Sequence of chain 1.B:
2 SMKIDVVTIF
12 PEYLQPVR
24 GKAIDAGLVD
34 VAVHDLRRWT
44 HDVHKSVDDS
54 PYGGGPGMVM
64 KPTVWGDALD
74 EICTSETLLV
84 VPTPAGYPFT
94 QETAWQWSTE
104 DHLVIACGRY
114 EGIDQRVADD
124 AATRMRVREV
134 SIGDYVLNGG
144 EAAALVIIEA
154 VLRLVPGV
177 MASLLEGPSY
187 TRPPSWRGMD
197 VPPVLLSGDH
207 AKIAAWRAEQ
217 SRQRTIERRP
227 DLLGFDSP

The small molecule below binds the protein below.
Small molecule (SMILES): COc1cccc(COC(=O)c2cn[nH]c2)c1

Binding-site contacts:
Ligand atom N12 contacts residue PRO87 of chain 1.B at 4.0 Å.
Ligand atom C04 contacts residue PRO85 of chain 1.B at 3.6 Å (hydrophobic).
Ligand atom C17 contacts residue GLY115 of chain 1.B at 3.8 Å.
Ligand atom N12 contacts residue SER134 of chain 1.B at 3.4 Å (h-bond).
Ligand atom O02 contacts residue GLY115 of chain 1.B at 3.8 Å.
Ligand atom O14 contacts residue PRO87 of chain 1.B at 3.8 Å.
Ligand atom C06 contacts residue GLY142 of chain 1.B at 3.3 Å.
Ligand atom C06 contacts residue GLY143 of chain 1.B at 3.5 Å.
Ligand atom C10 contacts residue PRO87 of chain 1.B at 3.8 Å (hydrophobic).
Ligand atom C01 contacts residue PRO85 of chain 1.B at 3.4 Å (hydrophobic).
Ligand atom N11 contacts residue SER134 of chain 1.B at 3.4 Å.
Ligand atom N12 contacts residue TYR138 of chain 1.B at 3.7 Å.
Ligand atom C13 contacts residue PRO87 of chain 1.B at 4.0 Å (hydrophobic).
Ligand atom C13 contacts residue TYR138 of chain 1.B at 3.1 Å (hydrophobic).
Ligand atom C10 contacts residue THR86 of chain 1.B at 3.6 Å.
Ligand atom O07 contacts residue PRO87 of chain 1.B at 3.9 Å.
Ligand atom N12 contacts residue GLY136 of chain 1.B at 2.9 Å (h-bond).
Ligand atom C08 contacts residue PRO87 of chain 1.B at 3.6 Å (hydrophobic).
Ligand atom C10 contacts residue ILE135 of chain 1.B at 4.0 Å (hydrophobic).
Ligand atom C03 contacts residue PRO85 of chain 1.B at 4.1 Å (hydrophobic).
Ligand atom C09 contacts residue THR86 of chain 1.B at 3.9 Å.
Ligand atom C17 contacts residue GLU114 of chain 1.B at 4.0 Å.
Ligand atom C05 contacts residue PRO87 of chain 1.B at 3.9 Å (hydrophobic).
Ligand atom O02 contacts residue GLY111 of chain 1.B at 3.6 Å.
Ligand atom C13 contacts residue GLY136 of chain 1.B at 3.7 Å.
Ligand atom C09 contacts residue PRO87 of chain 1.B at 3.7 Å (hydrophobic).
Ligand atom N11 contacts residue ILE135 of chain 1.B at 2.9 Å (h-bond).
Ligand atom C15 contacts residue LEU140 of chain 1.B at 3.9 Å (hydrophobic).
Ligand atom O14 contacts residue VAL139 of chain 1.B at 3.9 Å.
Ligand atom C16 contacts residue PRO87 of chain 1.B at 3.6 Å (hydrophobic).
Ligand atom C16 contacts residue TYR113 of chain 1.B at 4.0 Å (hydrophobic).
Ligand atom N11 contacts residue THR86 of chain 1.B at 3.8 Å.
Ligand atom O14 contacts residue LEU140 of chain 1.B at 2.9 Å (h-bond).
Ligand atom C01 contacts residue THR86 of chain 1.B at 3.7 Å.
Ligand atom O07 contacts residue GLY142 of chain 1.B at 4.0 Å.
Ligand atom C15 contacts residue PRO87 of chain 1.B at 3.4 Å (hydrophobic).
Ligand atom N11 contacts residue GLY136 of chain 1.B at 3.9 Å.
Ligand atom O02 contacts residue PRO85 of chain 1.B at 4.0 Å.
Ligand atom N12 contacts residue ILE135 of chain 1.B at 3.5 Å (h-bond).
Ligand atom C08 contacts residue LEU140 of chain 1.B at 4.0 Å (hydrophobic).